Binding-site contacts:
Ligand atom C7 contacts residue NAG1 of chain 10.L at 4.3 Å.
Ligand atom C1 contacts residue NAG1 of chain 10.L at 3.4 Å.
Ligand atom C1 contacts residue ASN77 of chain 10.F at 1.5 Å.
Ligand atom C2 contacts residue NAG1 of chain 10.L at 4.3 Å.
Ligand atom C8 contacts residue ASN77 of chain 10.F at 4.1 Å.
Ligand atom C6 contacts residue THR94 of chain 10.F at 4.0 Å.
Ligand atom C5 contacts residue NAG1 of chain 10.L at 4.5 Å.
Ligand atom C3 contacts residue ASN77 of chain 10.F at 3.7 Å.
Ligand atom O7 contacts residue ASN77 of chain 10.F at 2.3 Å (h-bond).
Ligand atom C8 contacts residue NAG1 of chain 10.L at 4.3 Å.
Ligand atom O5 contacts residue ASN77 of chain 10.F at 2.4 Å (h-bond).
Ligand atom N2 contacts residue ASN77 of chain 10.F at 2.8 Å (h-bond).
Ligand atom C5 contacts residue ASN77 of chain 10.F at 3.7 Å.
Ligand atom O5 contacts residue THR94 of chain 10.F at 3.8 Å.
Ligand atom C7 contacts residue ASN77 of chain 10.F at 2.7 Å.
Ligand atom C2 contacts residue ASN77 of chain 10.F at 2.3 Å.
Ligand atom O6 contacts residue THR94 of chain 10.F at 4.0 Å.
Ligand atom C4 contacts residue ASN77 of chain 10.F at 4.2 Å.
Ligand atom O5 contacts residue NAG1 of chain 10.L at 4.2 Å.
Ligand atom N2 contacts residue NAG1 of chain 10.L at 4.2 Å.

Sequence of chain 10.F:
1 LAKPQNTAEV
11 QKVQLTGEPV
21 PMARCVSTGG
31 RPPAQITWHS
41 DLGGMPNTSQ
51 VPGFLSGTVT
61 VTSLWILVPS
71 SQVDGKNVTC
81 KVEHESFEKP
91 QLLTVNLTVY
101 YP

This protein binds this small molecule.
Small molecule (SMILES): CC(=O)N[C@H]1[C@H](O[C@H]2[C@H](O)[C@@H](NC(C)=O)CO[C@@H]2CO)O[C@H](CO)[C@@H](O)[C@@H]1O